A small-molecule ligand and the protein it binds are described below.
Small molecule (SMILES): CC(=O)N[C@@H]1[C@@H](O)[C@H](O)[C@@H](CO)O[C@H]1O

Sequence of chain 1.D:
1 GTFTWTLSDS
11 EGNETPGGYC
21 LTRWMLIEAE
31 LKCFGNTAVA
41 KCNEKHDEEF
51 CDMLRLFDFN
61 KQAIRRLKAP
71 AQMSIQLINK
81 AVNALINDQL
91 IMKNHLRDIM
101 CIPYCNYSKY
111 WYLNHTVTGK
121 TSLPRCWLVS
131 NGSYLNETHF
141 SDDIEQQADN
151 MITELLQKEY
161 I

Binding-site contacts:
Ligand atom C1 contacts residue ASN136 of chain 1.D at 1.5 Å.
Ligand atom O7 contacts residue TYR134 of chain 1.D at 4.2 Å.
Ligand atom C2 contacts residue ASN136 of chain 1.D at 2.5 Å.
Ligand atom C8 contacts residue TYR134 of chain 1.D at 4.2 Å (hydrophobic).
Ligand atom C8 contacts residue ASN136 of chain 1.D at 3.7 Å.
Ligand atom C7 contacts residue ASN136 of chain 1.D at 3.2 Å.
Ligand atom O5 contacts residue ASN136 of chain 1.D at 2.5 Å (h-bond).
Ligand atom C5 contacts residue ASN136 of chain 1.D at 3.8 Å.
Ligand atom C4 contacts residue ASN136 of chain 1.D at 4.4 Å.
Ligand atom N2 contacts residue ASN136 of chain 1.D at 3.0 Å (h-bond).
Ligand atom C3 contacts residue ASN136 of chain 1.D at 3.9 Å.
Ligand atom C8 contacts residue LEU135 of chain 1.D at 3.8 Å (hydrophobic).
Ligand atom O7 contacts residue ASN136 of chain 1.D at 3.1 Å (h-bond).